Sequence of chain 1.C:
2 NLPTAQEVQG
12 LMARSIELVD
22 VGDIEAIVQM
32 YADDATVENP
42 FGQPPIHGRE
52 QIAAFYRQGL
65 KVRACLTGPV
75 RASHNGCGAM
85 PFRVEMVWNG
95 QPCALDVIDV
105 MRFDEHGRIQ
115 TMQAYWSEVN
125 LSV

Binding-site contacts:
Ligand atom C1 contacts residue ASN40 of chain 1.C at 3.9 Å.
Ligand atom C19 contacts residue VAL88 of chain 1.C at 4.1 Å (hydrophobic).
Ligand atom C2 contacts residue ASN40 of chain 1.C at 3.2 Å.
Ligand atom C25 contacts residue MET90 of chain 1.C at 3.9 Å (hydrophobic).
Ligand atom C6 contacts residue VAL20 of chain 1.C at 4.3 Å (hydrophobic).
Ligand atom C18 contacts residue GLY60 of chain 1.C at 3.9 Å.
Ligand atom C12 contacts residue LEU99 of chain 1.C at 4.0 Å (hydrophobic).
Ligand atom C11 contacts residue ASN40 of chain 1.C at 3.9 Å.
Ligand atom C10 contacts residue VAL101 of chain 1.C at 4.1 Å (hydrophobic).
Ligand atom C17 contacts residue MET90 of chain 1.C at 3.8 Å (hydrophobic).
Ligand atom C1 contacts residue PHE86 of chain 1.C at 3.8 Å (hydrophobic).
Ligand atom C18 contacts residue MET90 of chain 1.C at 3.5 Å (hydrophobic).
Ligand atom O1 contacts residue TYR57 of chain 1.C at 4.0 Å.
Ligand atom C11 contacts residue LEU99 of chain 1.C at 3.6 Å (hydrophobic).
Ligand atom C24 contacts residue MET90 of chain 1.C at 4.1 Å (hydrophobic).
Ligand atom C16 contacts residue MET90 of chain 1.C at 3.4 Å (hydrophobic).
Ligand atom C26 contacts residue MET90 of chain 1.C at 3.6 Å (hydrophobic).
Ligand atom O1 contacts residue ASP103 of chain 1.C at 2.5 Å (salt-bridge).
Ligand atom C18 contacts residue VAL88 of chain 1.C at 4.3 Å (hydrophobic).
Ligand atom C19 contacts residue LEU61 of chain 1.C at 4.2 Å (hydrophobic).
Ligand atom C27 contacts residue PHE56 of chain 1.C at 3.7 Å (hydrophobic).
Ligand atom C16 contacts residue LEU99 of chain 1.C at 4.0 Å (hydrophobic).
Ligand atom C24 contacts residue LEU99 of chain 1.C at 3.9 Å (hydrophobic).
Ligand atom C5 contacts residue VAL20 of chain 1.C at 4.2 Å (hydrophobic).
Ligand atom O26 contacts residue GLY60 of chain 1.C at 4.2 Å.
Ligand atom C1 contacts residue MET116 of chain 1.C at 4.1 Å (hydrophobic).
Ligand atom C6 contacts residue TYR57 of chain 1.C at 4.0 Å (hydrophobic).
Ligand atom C3 contacts residue ASN40 of chain 1.C at 3.3 Å.
Ligand atom C24 contacts residue TRP120 of chain 1.C at 4.0 Å (hydrophobic).
Ligand atom C2 contacts residue ASP103 of chain 1.C at 3.8 Å.
Ligand atom O1 contacts residue PHE86 of chain 1.C at 3.6 Å.
Ligand atom C1 contacts residue ASP103 of chain 1.C at 3.8 Å.
Ligand atom O26 contacts residue MET90 of chain 1.C at 3.5 Å.
Ligand atom C11 contacts residue TRP120 of chain 1.C at 3.6 Å (hydrophobic).
Ligand atom C10 contacts residue TRP120 of chain 1.C at 3.6 Å (hydrophobic).
Ligand atom C2 contacts residue PHE86 of chain 1.C at 3.7 Å (hydrophobic).
Ligand atom C2 contacts residue ALA118 of chain 1.C at 4.1 Å (hydrophobic).
Ligand atom C4 contacts residue ASN40 of chain 1.C at 4.1 Å.
Ligand atom C10 contacts residue ASN40 of chain 1.C at 3.3 Å.
Ligand atom O1 contacts residue MET116 of chain 1.C at 3.4 Å.

This small molecule binds to this protein.
Small molecule (SMILES): C[C@]12CCc3c(ccc4cc(O)ccc34)[C@@H]1CCC2=O